This small molecule binds to this protein.
Small molecule (SMILES): CCC[C@H](NC(=O)[C@@H]1[C@H]2CCC[C@H]2CN1C(=O)[C@@H](NC(=O)[C@@H](NC(=O)c1cnccn1)C1CCCCC1)C(C)(C)C)[C@@H](O)C(=O)NC1CC1

Binding-site contacts:
Ligand atom OBR contacts residue SER160 of chain 1.A at 3.0 Å (h-bond).
Ligand atom CAN contacts residue LYS157 of chain 1.A at 3.4 Å.
Ligand atom CAM contacts residue SER160 of chain 1.A at 3.0 Å.
Ligand atom CAI contacts residue SER160 of chain 1.A at 2.1 Å.
Ligand atom OBS contacts residue SER160 of chain 1.A at 3.0 Å (h-bond).
Ligand atom CAV contacts residue THR177 of chain 1.A at 3.6 Å.
Ligand atom CBL contacts residue ASP189 of chain 1.A at 3.2 Å.
Ligand atom CB contacts residue THR177 of chain 1.A at 3.6 Å.
Ligand atom CAP contacts residue LYS157 of chain 1.A at 3.3 Å.
Ligand atom OBT contacts residue ALA178 of chain 1.A at 3.0 Å (h-bond).
Ligand atom OBW contacts residue SER180 of chain 1.A at 2.9 Å (h-bond).
Ligand atom CA contacts residue THR177 of chain 1.A at 3.0 Å.
Ligand atom OBS contacts residue SER159 of chain 1.A at 3.2 Å (h-bond).
Ligand atom CAL contacts residue ALA178 of chain 1.A at 3.1 Å (hydrophobic).
Ligand atom CBL contacts residue THR177 of chain 1.A at 3.3 Å.
Ligand atom NAE contacts residue SER160 of chain 1.A at 3.2 Å (h-bond).
Ligand atom CBB contacts residue SER180 of chain 1.A at 3.6 Å.
Ligand atom CAJ contacts residue SER160 of chain 1.A at 2.9 Å.
Ligand atom OBS contacts residue GLY158 of chain 1.A at 2.9 Å (h-bond).
Ligand atom CBC contacts residue ALA178 of chain 1.A at 3.5 Å (hydrophobic).
Ligand atom NAC contacts residue ALA178 of chain 1.A at 3.0 Å (h-bond).
Ligand atom CAJ contacts residue PHE175 of chain 1.A at 3.7 Å (hydrophobic).
Ligand atom CBE contacts residue HIS78 of chain 1.A at 3.7 Å.
Ligand atom OBR contacts residue HIS78 of chain 1.A at 2.4 Å (h-bond).
Ligand atom CBK contacts residue ASP189 of chain 1.A at 3.0 Å.
Ligand atom CAM contacts residue GLY158 of chain 1.A at 3.3 Å.
Ligand atom NAF contacts residue SER180 of chain 1.A at 3.5 Å (h-bond).
Ligand atom NAE contacts residue HIS78 of chain 1.A at 3.6 Å.
Ligand atom CBE contacts residue THR177 of chain 1.A at 3.1 Å.
Ligand atom CAK contacts residue LEU156 of chain 1.A at 3.7 Å (hydrophobic).
Ligand atom CAN contacts residue GLY158 of chain 1.A at 2.9 Å.
Ligand atom NAA contacts residue GLY158 of chain 1.A at 3.4 Å (h-bond).
Ligand atom CAI contacts residue HIS78 of chain 1.A at 3.3 Å.
Ligand atom C contacts residue HIS78 of chain 1.A at 3.7 Å.
Ligand atom OBT contacts residue THR177 of chain 1.A at 3.0 Å.
Ligand atom CAH contacts residue SER160 of chain 1.A at 2.8 Å.
Ligand atom CBM contacts residue ALA178 of chain 1.A at 3.6 Å (hydrophobic).
Ligand atom NAE contacts residue ARG176 of chain 1.A at 3.4 Å (salt-bridge).
Ligand atom CAY contacts residue ALA178 of chain 1.A at 3.7 Å (hydrophobic).
Ligand atom CBM contacts residue THR177 of chain 1.A at 3.4 Å.

Sequence of chain 1.A:
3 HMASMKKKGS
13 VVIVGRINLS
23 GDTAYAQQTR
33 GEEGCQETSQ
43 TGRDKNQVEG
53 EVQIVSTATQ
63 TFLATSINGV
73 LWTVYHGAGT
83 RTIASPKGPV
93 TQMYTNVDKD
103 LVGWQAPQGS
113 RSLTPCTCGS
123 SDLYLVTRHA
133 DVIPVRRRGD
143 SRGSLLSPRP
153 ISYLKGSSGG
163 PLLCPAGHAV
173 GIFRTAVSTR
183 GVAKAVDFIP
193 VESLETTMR